This protein binds this small molecule.
Small molecule (SMILES): CC(=O)N[C@@H]1[C@@H](O)[C@H](O)[C@@H](CO)O[C@H]1O

Sequence of chain 1.D:
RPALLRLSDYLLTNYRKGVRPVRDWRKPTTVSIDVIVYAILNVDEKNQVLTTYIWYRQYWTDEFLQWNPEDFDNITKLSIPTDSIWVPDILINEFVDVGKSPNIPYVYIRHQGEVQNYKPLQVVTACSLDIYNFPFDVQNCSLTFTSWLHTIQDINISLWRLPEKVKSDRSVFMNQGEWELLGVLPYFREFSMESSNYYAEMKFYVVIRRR

Sequence of chain 1.C:
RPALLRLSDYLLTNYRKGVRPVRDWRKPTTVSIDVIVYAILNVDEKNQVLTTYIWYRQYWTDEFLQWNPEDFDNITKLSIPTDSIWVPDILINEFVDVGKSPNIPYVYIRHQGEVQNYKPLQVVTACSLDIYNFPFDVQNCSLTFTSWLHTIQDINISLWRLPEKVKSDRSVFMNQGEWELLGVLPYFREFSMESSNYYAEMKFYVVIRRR

Binding-site contacts:
Ligand atom O7 contacts residue ASP75 of chain 1.C at 4.1 Å.
Ligand atom C1 contacts residue ASN76 of chain 1.C at 1.4 Å.
Ligand atom C7 contacts residue ASN76 of chain 1.C at 3.3 Å.
Ligand atom C5 contacts residue ASN76 of chain 1.C at 3.7 Å.
Ligand atom O7 contacts residue ARG28 of chain 1.D at 4.1 Å.
Ligand atom O7 contacts residue ASN76 of chain 1.C at 3.2 Å (h-bond).
Ligand atom C3 contacts residue ASN76 of chain 1.C at 3.8 Å.
Ligand atom N2 contacts residue ASN76 of chain 1.C at 2.9 Å (h-bond).
Ligand atom C7 contacts residue ASP75 of chain 1.C at 4.0 Å.
Ligand atom C2 contacts residue ASN76 of chain 1.C at 2.4 Å.
Ligand atom C8 contacts residue ASN76 of chain 1.C at 4.4 Å.
Ligand atom O5 contacts residue ASN76 of chain 1.C at 2.4 Å (h-bond).
Ligand atom C8 contacts residue ASP75 of chain 1.C at 3.3 Å.
Ligand atom C4 contacts residue ASN76 of chain 1.C at 4.2 Å.